Binding-site contacts:
Ligand atom O2 contacts residue ASP626 of chain 1.F at 3.6 Å (salt-bridge).
Ligand atom C6 contacts residue PHE629 of chain 1.F at 4.0 Å (hydrophobic).
Ligand atom C4 contacts residue HIS630 of chain 1.I at 3.2 Å.
Ligand atom N1 contacts residue PHE629 of chain 1.F at 4.2 Å.
Ligand atom C2 contacts residue HIS630 of chain 1.I at 3.2 Å.
Ligand atom N4 contacts residue PHE629 of chain 1.I at 4.4 Å.
Ligand atom C5 contacts residue HIS630 of chain 1.I at 4.3 Å.
Ligand atom N3 contacts residue HIS628 of chain 1.F at 4.3 Å.
Ligand atom C6 contacts residue HIS628 of chain 1.F at 2.7 Å.
Ligand atom O2 contacts residue HIS630 of chain 1.I at 3.5 Å.
Ligand atom N3 contacts residue HIS630 of chain 1.I at 2.6 Å (h-bond).
Ligand atom C2 contacts residue GLY627 of chain 1.F at 4.1 Å.
Ligand atom O2 contacts residue GLY627 of chain 1.F at 3.4 Å.
Ligand atom C5 contacts residue HIS628 of chain 1.F at 3.9 Å.
Ligand atom N4 contacts residue PRO631 of chain 1.I at 4.4 Å.
Ligand atom C5 contacts residue PHE629 of chain 1.I at 4.0 Å (hydrophobic).
Ligand atom N4 contacts residue HIS630 of chain 1.I at 3.0 Å.
Ligand atom C2 contacts residue HIS628 of chain 1.F at 3.3 Å.
Ligand atom N1 contacts residue HIS628 of chain 1.F at 2.3 Å (h-bond).
Ligand atom O2 contacts residue HIS628 of chain 1.F at 3.4 Å (h-bond).
Ligand atom C4 contacts residue HIS628 of chain 1.F at 4.5 Å.
Ligand atom N1 contacts residue TRP607 of chain 1.I at 4.5 Å.
Ligand atom N1 contacts residue HIS630 of chain 1.I at 4.2 Å.

Sequence of chain 1.F:
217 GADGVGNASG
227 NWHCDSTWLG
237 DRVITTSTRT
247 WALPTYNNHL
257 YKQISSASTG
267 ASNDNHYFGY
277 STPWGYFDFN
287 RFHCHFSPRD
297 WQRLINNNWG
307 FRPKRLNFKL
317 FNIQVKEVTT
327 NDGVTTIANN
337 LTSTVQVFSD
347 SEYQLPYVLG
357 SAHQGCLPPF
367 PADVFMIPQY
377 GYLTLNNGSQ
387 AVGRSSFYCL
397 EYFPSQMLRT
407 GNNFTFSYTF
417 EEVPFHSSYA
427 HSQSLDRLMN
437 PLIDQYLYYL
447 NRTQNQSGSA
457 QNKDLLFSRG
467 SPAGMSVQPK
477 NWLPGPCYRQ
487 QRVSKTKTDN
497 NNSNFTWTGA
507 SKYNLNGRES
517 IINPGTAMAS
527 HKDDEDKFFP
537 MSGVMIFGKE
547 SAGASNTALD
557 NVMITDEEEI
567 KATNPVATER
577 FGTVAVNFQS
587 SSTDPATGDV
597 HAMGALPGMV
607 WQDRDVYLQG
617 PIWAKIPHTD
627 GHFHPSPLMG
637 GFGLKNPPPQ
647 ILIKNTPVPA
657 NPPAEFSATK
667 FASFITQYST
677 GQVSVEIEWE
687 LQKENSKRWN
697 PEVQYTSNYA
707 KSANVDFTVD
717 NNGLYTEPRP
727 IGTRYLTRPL

Sequence of chain 1.I:
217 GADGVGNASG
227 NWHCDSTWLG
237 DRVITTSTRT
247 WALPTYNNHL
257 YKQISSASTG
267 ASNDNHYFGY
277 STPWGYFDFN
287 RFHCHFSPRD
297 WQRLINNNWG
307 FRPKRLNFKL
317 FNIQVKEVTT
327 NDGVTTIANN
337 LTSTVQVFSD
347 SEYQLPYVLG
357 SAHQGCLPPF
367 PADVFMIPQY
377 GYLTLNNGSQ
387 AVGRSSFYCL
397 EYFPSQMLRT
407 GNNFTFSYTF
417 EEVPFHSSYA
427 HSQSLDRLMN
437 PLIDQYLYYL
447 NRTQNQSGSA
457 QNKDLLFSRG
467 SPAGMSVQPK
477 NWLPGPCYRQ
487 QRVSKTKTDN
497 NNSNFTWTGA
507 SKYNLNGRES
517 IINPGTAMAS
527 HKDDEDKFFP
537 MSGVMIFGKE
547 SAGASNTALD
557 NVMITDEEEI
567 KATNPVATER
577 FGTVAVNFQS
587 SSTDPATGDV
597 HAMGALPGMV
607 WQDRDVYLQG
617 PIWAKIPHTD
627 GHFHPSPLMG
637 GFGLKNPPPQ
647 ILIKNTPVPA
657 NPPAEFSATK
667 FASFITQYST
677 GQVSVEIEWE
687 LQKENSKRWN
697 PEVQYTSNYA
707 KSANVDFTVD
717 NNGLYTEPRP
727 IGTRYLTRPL

This small molecule binds to this protein.
Small molecule (SMILES): Nc1ccnc(=O)[nH]1